Sequence of chain 1.A:
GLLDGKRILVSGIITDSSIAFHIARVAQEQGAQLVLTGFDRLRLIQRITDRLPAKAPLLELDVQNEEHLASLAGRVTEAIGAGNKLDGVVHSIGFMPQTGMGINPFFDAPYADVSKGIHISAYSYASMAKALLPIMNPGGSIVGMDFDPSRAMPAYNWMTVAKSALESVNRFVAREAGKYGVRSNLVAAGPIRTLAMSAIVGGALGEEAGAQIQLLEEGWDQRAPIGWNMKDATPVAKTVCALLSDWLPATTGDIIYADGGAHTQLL

This protein binds this small molecule.
Small molecule (SMILES): OCc1ccc(Cn2cccn2)cc1

Binding-site contacts:
Ligand atom C06 contacts residue MET199 of chain 1.A at 4.4 Å (hydrophobic).
Ligand atom O01 contacts residue GLY96 of chain 1.A at 4.4 Å.
Ligand atom C02 contacts residue PHE97 of chain 1.A at 4.4 Å (hydrophobic).
Ligand atom C10 contacts residue TYR158 of chain 1.A at 3.5 Å (hydrophobic).
Ligand atom C11 contacts residue MET161 of chain 1.A at 3.8 Å (hydrophobic).
Ligand atom N08 contacts residue NAD1 of chain 1.B at 3.5 Å.
Ligand atom C02 contacts residue MET98 of chain 1.A at 3.4 Å (hydrophobic).
Ligand atom C13 contacts residue MET161 of chain 1.A at 3.7 Å (hydrophobic).
Ligand atom C09 contacts residue MET199 of chain 1.A at 3.9 Å (hydrophobic).
Ligand atom N12 contacts residue NAD1 of chain 1.B at 2.7 Å (h-bond).
Ligand atom C03 contacts residue MET103 of chain 1.A at 4.0 Å (hydrophobic).
Ligand atom O01 contacts residue MET98 of chain 1.A at 2.9 Å (h-bond).
Ligand atom C09 contacts residue NAD1 of chain 1.B at 3.6 Å.
Ligand atom C03 contacts residue MET161 of chain 1.A at 3.9 Å (hydrophobic).
Ligand atom C04 contacts residue ILE202 of chain 1.A at 4.0 Å (hydrophobic).
Ligand atom C10 contacts residue NAD1 of chain 1.B at 4.0 Å.
Ligand atom C04 contacts residue MET103 of chain 1.A at 3.6 Å (hydrophobic).
Ligand atom C03 contacts residue MET98 of chain 1.A at 4.4 Å (hydrophobic).
Ligand atom C11 contacts residue PHE149 of chain 1.A at 3.8 Å (hydrophobic).
Ligand atom C10 contacts residue PHE149 of chain 1.A at 3.7 Å (hydrophobic).
Ligand atom C02 contacts residue MET103 of chain 1.A at 3.8 Å (hydrophobic).
Ligand atom O01 contacts residue PHE97 of chain 1.A at 3.4 Å.
Ligand atom C13 contacts residue GLY96 of chain 1.A at 4.0 Å.
Ligand atom N12 contacts residue LYS165 of chain 1.A at 4.3 Å.
Ligand atom N08 contacts residue MET199 of chain 1.A at 4.4 Å.
Ligand atom C14 contacts residue GLY96 of chain 1.A at 3.7 Å.
Ligand atom C06 contacts residue MET161 of chain 1.A at 4.3 Å (hydrophobic).
Ligand atom C11 contacts residue LYS165 of chain 1.A at 4.1 Å.
Ligand atom N12 contacts residue MET161 of chain 1.A at 4.0 Å.
Ligand atom C14 contacts residue MET161 of chain 1.A at 3.5 Å (hydrophobic).
Ligand atom C11 contacts residue NAD1 of chain 1.B at 3.5 Å.
Ligand atom C09 contacts residue TYR158 of chain 1.A at 3.8 Å (hydrophobic).
Ligand atom C05 contacts residue ILE202 of chain 1.A at 4.3 Å (hydrophobic).
Ligand atom C07 contacts residue MET199 of chain 1.A at 4.2 Å (hydrophobic).
Ligand atom C07 contacts residue NAD1 of chain 1.B at 3.6 Å.
Ligand atom C13 contacts residue NAD1 of chain 1.B at 4.2 Å.
Ligand atom C02 contacts residue MET161 of chain 1.A at 4.4 Å (hydrophobic).
Ligand atom C05 contacts residue MET103 of chain 1.A at 4.0 Å (hydrophobic).
Ligand atom C14 contacts residue PHE97 of chain 1.A at 4.1 Å (hydrophobic).
Ligand atom C05 contacts residue MET199 of chain 1.A at 3.6 Å (hydrophobic).